Sequence of chain 2.C:
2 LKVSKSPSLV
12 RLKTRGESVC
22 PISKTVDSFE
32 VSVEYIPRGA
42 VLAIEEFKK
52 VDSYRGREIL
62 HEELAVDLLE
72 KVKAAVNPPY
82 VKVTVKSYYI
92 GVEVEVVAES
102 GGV

Binding-site contacts:
Ligand atom C7 contacts residue TYR90 of chain 1.A at 4.0 Å (hydrophobic).
Ligand atom C4 contacts residue GLU46 of chain 2.C at 3.9 Å.
Ligand atom C77 contacts residue CYS21 of chain 1.A at 1.7 Å (hydrophobic).
Ligand atom O6 contacts residue HIS62 of chain 1.A at 3.0 Å (h-bond).
Ligand atom C2 contacts residue LEU2 of chain 2.C at 4.1 Å (hydrophobic).
Ligand atom N77 contacts residue ASP28 of chain 1.A at 2.6 Å (salt-bridge).
Ligand atom C8 contacts residue TYR90 of chain 1.A at 3.3 Å (hydrophobic).
Ligand atom N2 contacts residue ILE45 of chain 2.C at 3.8 Å.
Ligand atom N2 contacts residue LEU2 of chain 2.C at 3.9 Å.
Ligand atom N1 contacts residue LEU61 of chain 1.A at 4.0 Å.
Ligand atom C6 contacts residue GLU63 of chain 1.A at 3.5 Å.
Ligand atom N2 contacts residue LEU43 of chain 2.C at 2.9 Å (h-bond).
Ligand atom C6 contacts residue LEU61 of chain 1.A at 3.7 Å (hydrophobic).
Ligand atom C8 contacts residue GLU46 of chain 2.C at 3.6 Å.
Ligand atom N2 contacts residue GLU63 of chain 1.A at 2.8 Å (salt-bridge).
Ligand atom N9 contacts residue ILE23 of chain 1.A at 4.0 Å.
Ligand atom O6 contacts residue LEU61 of chain 1.A at 3.4 Å.
Ligand atom C2 contacts residue GLU63 of chain 1.A at 3.5 Å.
Ligand atom C8 contacts residue CYS21 of chain 1.A at 3.1 Å (hydrophobic).
Ligand atom N1 contacts residue ILE45 of chain 2.C at 4.0 Å.
Ligand atom N77 contacts residue CYS21 of chain 1.A at 2.6 Å (h-bond).
Ligand atom N9 contacts residue GLU46 of chain 2.C at 2.9 Å (salt-bridge).
Ligand atom N9 contacts residue ILE45 of chain 2.C at 4.1 Å.
Ligand atom C5 contacts residue ILE45 of chain 2.C at 3.8 Å (hydrophobic).
Ligand atom C7 contacts residue CYS21 of chain 1.A at 2.8 Å (hydrophobic).
Ligand atom N2 contacts residue VAL42 of chain 2.C at 3.5 Å.
Ligand atom N2 contacts residue ALA44 of chain 2.C at 3.7 Å.
Ligand atom C8 contacts residue ILE23 of chain 1.A at 3.9 Å (hydrophobic).
Ligand atom N1 contacts residue GLU63 of chain 1.A at 2.7 Å (salt-bridge).
Ligand atom C2 contacts residue LEU43 of chain 2.C at 4.0 Å (hydrophobic).
Ligand atom C6 contacts residue ILE45 of chain 2.C at 4.0 Å (hydrophobic).
Ligand atom N3 contacts residue LEU2 of chain 2.C at 3.9 Å.
Ligand atom C4 contacts residue ILE45 of chain 2.C at 3.7 Å (hydrophobic).
Ligand atom C2 contacts residue ILE45 of chain 2.C at 3.7 Å (hydrophobic).
Ligand atom O6 contacts residue GLU63 of chain 1.A at 3.5 Å (salt-bridge).
Ligand atom C77 contacts residue ASP28 of chain 1.A at 3.4 Å.
Ligand atom N77 contacts residue HIS62 of chain 1.A at 4.0 Å.
Ligand atom N3 contacts residue ILE45 of chain 2.C at 3.2 Å (h-bond).
Ligand atom C5 contacts residue LEU61 of chain 1.A at 3.9 Å (hydrophobic).
Ligand atom N3 contacts residue ALA44 of chain 2.C at 3.7 Å.

This protein binds this small molecule.
Small molecule (SMILES): [H]/N=C\c1c[nH]c2nc(N)[nH]c(=O)c12

Sequence of chain 1.A:
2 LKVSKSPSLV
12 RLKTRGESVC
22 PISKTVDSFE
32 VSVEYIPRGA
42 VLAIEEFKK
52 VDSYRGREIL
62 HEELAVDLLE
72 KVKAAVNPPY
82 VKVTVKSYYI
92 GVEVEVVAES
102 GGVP